Sequence of chain 1.C:
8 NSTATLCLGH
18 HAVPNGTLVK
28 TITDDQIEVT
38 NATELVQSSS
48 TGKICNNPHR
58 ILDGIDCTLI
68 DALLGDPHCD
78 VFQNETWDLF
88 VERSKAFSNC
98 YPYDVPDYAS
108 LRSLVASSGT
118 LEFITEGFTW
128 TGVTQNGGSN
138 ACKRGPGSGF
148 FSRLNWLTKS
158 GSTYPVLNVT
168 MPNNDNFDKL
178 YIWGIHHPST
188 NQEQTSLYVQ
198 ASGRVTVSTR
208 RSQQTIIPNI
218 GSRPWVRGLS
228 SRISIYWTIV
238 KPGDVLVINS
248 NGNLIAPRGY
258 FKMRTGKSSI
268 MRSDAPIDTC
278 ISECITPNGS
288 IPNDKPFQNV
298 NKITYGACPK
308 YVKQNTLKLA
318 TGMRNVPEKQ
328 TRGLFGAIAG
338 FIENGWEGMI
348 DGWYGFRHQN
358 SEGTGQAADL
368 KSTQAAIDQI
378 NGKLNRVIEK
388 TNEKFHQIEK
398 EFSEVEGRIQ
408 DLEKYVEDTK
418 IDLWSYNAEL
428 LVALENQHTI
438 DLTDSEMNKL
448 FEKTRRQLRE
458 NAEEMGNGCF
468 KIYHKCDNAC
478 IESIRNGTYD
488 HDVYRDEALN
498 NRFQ

Sequence of chain 1.A:
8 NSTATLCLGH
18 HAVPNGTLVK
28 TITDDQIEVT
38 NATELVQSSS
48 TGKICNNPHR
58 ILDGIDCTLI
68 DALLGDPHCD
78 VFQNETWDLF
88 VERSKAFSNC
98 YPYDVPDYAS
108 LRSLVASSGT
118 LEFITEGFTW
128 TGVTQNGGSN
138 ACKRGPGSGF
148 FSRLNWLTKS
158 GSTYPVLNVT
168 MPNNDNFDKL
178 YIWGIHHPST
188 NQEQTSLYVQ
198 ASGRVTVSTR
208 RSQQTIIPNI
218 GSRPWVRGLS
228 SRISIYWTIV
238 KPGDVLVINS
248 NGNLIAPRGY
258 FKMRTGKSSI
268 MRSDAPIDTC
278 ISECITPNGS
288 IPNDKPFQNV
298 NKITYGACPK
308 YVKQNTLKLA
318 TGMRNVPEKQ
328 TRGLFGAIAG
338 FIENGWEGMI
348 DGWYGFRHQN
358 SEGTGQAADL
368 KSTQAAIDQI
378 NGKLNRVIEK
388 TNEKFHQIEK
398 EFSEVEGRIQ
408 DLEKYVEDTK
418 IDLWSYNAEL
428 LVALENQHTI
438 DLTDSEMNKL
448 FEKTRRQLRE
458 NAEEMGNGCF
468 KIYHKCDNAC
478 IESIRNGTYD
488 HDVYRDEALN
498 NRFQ

This small molecule binds to this protein.
Small molecule (SMILES): CC(=O)N[C@H]1[C@H](O[C@H]2[C@H](O)[C@@H](NC(C)=O)CO[C@@H]2CO)O[C@H](CO)[C@@H](O[C@@H]2O[C@H](CO[C@H]3O[C@H](CO)[C@@H](O)[C@H](O)[C@@H]3O)[C@@H](O)[C@H](O[C@H]3O[C@H](CO)[C@@H](O)[C@H](O)[C@@H]3O)[C@@H]2O)[C@@H]1O

Binding-site contacts:
Ligand atom C3 contacts residue ASN165 of chain 1.A at 3.8 Å.
Ligand atom C7 contacts residue PRO221 of chain 1.C at 4.4 Å (hydrophobic).
Ligand atom O7 contacts residue ARG220 of chain 1.C at 4.3 Å.
Ligand atom N2 contacts residue SER219 of chain 1.C at 3.9 Å.
Ligand atom C8 contacts residue SER219 of chain 1.C at 4.0 Å.
Ligand atom O7 contacts residue PRO221 of chain 1.C at 3.5 Å.
Ligand atom C7 contacts residue TRP222 of chain 1.C at 4.0 Å (hydrophobic).
Ligand atom O6 contacts residue THR167 of chain 1.A at 3.8 Å.
Ligand atom C5 contacts residue TRP222 of chain 1.C at 4.1 Å (hydrophobic).
Ligand atom C6 contacts residue THR167 of chain 1.A at 3.9 Å.
Ligand atom C1 contacts residue ASN165 of chain 1.A at 1.4 Å.
Ligand atom O5 contacts residue TRP222 of chain 1.C at 4.5 Å.
Ligand atom C1 contacts residue TRP222 of chain 1.C at 4.4 Å (hydrophobic).
Ligand atom O6 contacts residue TRP222 of chain 1.C at 3.2 Å.
Ligand atom C7 contacts residue SER219 of chain 1.C at 4.3 Å.
Ligand atom O7 contacts residue ASN165 of chain 1.A at 2.9 Å (h-bond).
Ligand atom C2 contacts residue ASN165 of chain 1.A at 2.5 Å.
Ligand atom C3 contacts residue TRP222 of chain 1.C at 4.4 Å (hydrophobic).
Ligand atom O7 contacts residue TRP222 of chain 1.C at 2.9 Å (h-bond).
Ligand atom C4 contacts residue ASN165 of chain 1.A at 4.2 Å.
Ligand atom C5 contacts residue ASN165 of chain 1.A at 3.7 Å.
Ligand atom C1 contacts residue SER219 of chain 1.C at 4.4 Å.
Ligand atom C7 contacts residue ASN165 of chain 1.A at 3.1 Å.
Ligand atom O5 contacts residue ASN165 of chain 1.A at 2.4 Å (h-bond).
Ligand atom C2 contacts residue TRP222 of chain 1.C at 4.5 Å (hydrophobic).
Ligand atom C8 contacts residue ASN165 of chain 1.A at 4.3 Å.
Ligand atom N2 contacts residue ASN165 of chain 1.A at 2.9 Å (h-bond).